This small molecule binds to this protein.
Small molecule (SMILES): CC(=O)N[C@H]1[C@H](O[C@H]2[C@H](O)[C@@H](NC(C)=O)CO[C@@H]2CO)O[C@H](CO)[C@@H](O)[C@@H]1O

Sequence of chain 1.D:
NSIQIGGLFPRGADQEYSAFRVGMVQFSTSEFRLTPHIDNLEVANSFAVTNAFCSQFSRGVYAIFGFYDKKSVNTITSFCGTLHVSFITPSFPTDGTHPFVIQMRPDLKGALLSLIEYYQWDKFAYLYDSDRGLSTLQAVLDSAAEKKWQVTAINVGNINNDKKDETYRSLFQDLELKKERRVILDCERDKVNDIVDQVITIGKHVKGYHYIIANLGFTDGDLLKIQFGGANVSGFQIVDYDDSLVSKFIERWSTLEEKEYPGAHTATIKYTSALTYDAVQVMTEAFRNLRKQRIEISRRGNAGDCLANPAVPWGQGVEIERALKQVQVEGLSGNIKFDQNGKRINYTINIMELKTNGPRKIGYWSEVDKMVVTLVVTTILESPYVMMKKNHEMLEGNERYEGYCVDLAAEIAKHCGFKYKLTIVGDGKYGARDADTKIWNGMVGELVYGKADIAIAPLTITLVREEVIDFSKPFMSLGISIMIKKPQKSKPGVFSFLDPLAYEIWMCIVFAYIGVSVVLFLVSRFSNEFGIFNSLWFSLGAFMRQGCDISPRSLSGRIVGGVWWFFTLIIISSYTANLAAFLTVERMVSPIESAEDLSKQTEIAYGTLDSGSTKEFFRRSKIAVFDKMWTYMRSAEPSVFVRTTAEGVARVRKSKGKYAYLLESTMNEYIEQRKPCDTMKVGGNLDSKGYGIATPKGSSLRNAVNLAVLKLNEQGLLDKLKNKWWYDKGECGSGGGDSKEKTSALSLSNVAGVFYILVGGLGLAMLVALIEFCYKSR

Binding-site contacts:
Ligand atom C8 contacts residue ASN63 of chain 1.C at 4.5 Å.
Ligand atom N2 contacts residue ASN63 of chain 1.C at 2.9 Å (h-bond).
Ligand atom C4 contacts residue ASN63 of chain 1.C at 4.2 Å.
Ligand atom C6 contacts residue ASP66 of chain 1.C at 4.3 Å.
Ligand atom C5 contacts residue ASN63 of chain 1.C at 3.7 Å.
Ligand atom C1 contacts residue ASN63 of chain 1.C at 1.4 Å.
Ligand atom C5 contacts residue SER65 of chain 1.C at 4.1 Å.
Ligand atom C3 contacts residue ASN63 of chain 1.C at 3.8 Å.
Ligand atom O5 contacts residue ASP66 of chain 1.C at 3.9 Å.
Ligand atom C6 contacts residue SER65 of chain 1.C at 3.7 Å.
Ligand atom O6 contacts residue ASP66 of chain 1.C at 3.8 Å.
Ligand atom C1 contacts residue SER65 of chain 1.C at 4.1 Å.
Ligand atom C2 contacts residue ASN63 of chain 1.C at 2.5 Å.
Ligand atom C7 contacts residue ASN63 of chain 1.C at 3.4 Å.
Ligand atom O7 contacts residue ASN63 of chain 1.C at 3.5 Å (h-bond).
Ligand atom C8 contacts residue HIS122 of chain 1.D at 3.6 Å.
Ligand atom O5 contacts residue ASN63 of chain 1.C at 2.4 Å (h-bond).
Ligand atom O5 contacts residue SER65 of chain 1.C at 4.0 Å.

Sequence of chain 1.C:
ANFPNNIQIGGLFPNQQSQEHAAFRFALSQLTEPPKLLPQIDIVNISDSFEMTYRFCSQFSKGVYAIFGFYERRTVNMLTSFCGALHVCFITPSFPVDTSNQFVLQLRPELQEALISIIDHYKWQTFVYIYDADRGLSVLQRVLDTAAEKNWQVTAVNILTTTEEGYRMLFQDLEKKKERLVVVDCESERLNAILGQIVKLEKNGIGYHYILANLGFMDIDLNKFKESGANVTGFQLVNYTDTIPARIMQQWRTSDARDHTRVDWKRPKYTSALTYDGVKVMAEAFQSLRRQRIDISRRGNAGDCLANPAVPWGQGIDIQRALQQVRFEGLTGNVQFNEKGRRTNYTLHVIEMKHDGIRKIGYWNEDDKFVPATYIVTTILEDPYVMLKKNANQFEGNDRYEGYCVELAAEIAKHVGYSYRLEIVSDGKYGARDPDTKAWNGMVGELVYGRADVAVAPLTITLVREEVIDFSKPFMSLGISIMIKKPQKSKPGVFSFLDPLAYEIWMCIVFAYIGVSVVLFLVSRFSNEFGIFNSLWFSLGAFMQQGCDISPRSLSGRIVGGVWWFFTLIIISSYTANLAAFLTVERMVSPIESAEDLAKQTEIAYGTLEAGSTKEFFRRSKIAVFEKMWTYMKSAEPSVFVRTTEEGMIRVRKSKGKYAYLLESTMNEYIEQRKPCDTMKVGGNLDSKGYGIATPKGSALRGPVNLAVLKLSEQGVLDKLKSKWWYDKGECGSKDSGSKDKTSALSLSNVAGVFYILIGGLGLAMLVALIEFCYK